Sequence of chain 1.D:
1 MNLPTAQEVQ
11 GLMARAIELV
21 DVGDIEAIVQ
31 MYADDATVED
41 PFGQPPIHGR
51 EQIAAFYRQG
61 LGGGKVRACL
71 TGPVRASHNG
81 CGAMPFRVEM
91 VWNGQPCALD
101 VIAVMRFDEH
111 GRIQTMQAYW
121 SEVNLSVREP

A protein and the small-molecule ligand that binds it are described below.
Small molecule (SMILES): O=C(O)CN(CCN(CC(=O)O)CC(=O)O)CC(=O)O

Sequence of chain 1.C:
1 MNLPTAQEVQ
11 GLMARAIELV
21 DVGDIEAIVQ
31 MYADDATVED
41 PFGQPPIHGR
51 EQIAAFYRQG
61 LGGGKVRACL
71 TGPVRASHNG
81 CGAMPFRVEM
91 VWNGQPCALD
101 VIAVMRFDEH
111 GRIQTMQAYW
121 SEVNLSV

Binding-site contacts:
Ligand atom O15 contacts residue THR71 of chain 1.D at 3.5 Å (h-bond).
Ligand atom C12 contacts residue THR71 of chain 1.C at 3.2 Å.
Ligand atom C7 contacts residue THR71 of chain 1.C at 2.9 Å.
Ligand atom C11 contacts residue THR71 of chain 1.C at 4.0 Å.
Ligand atom C1 contacts residue PRO73 of chain 1.C at 3.7 Å (hydrophobic).
Ligand atom O15 contacts residue GLY72 of chain 1.D at 3.2 Å.
Ligand atom O17 contacts residue GLY72 of chain 1.C at 3.3 Å.
Ligand atom O18 contacts residue ARG75 of chain 1.C at 2.9 Å (salt-bridge).
Ligand atom C7 contacts residue THR71 of chain 1.D at 3.1 Å.
Ligand atom O13 contacts residue PRO85 of chain 1.D at 3.8 Å.
Ligand atom O17 contacts residue THR71 of chain 1.D at 3.8 Å.
Ligand atom O17 contacts residue PRO85 of chain 1.C at 3.9 Å.
Ligand atom O13 contacts residue THR71 of chain 1.D at 3.9 Å.
Ligand atom O15 contacts residue PRO73 of chain 1.D at 3.7 Å.
Ligand atom N8 contacts residue GLY72 of chain 1.D at 3.8 Å.
Ligand atom C6 contacts residue THR71 of chain 1.C at 3.3 Å.
Ligand atom N8 contacts residue THR71 of chain 1.D at 2.8 Å (h-bond).
Ligand atom O19 contacts residue PRO73 of chain 1.C at 3.7 Å.
Ligand atom O13 contacts residue ARG75 of chain 1.D at 3.0 Å (salt-bridge).
Ligand atom O17 contacts residue PRO73 of chain 1.C at 3.6 Å.
Ligand atom O13 contacts residue PRO73 of chain 1.D at 3.7 Å.
Ligand atom C9 contacts residue THR71 of chain 1.D at 3.3 Å.
Ligand atom C12 contacts residue PRO73 of chain 1.D at 3.8 Å (hydrophobic).
Ligand atom C12 contacts residue ARG75 of chain 1.D at 3.6 Å.
Ligand atom C1 contacts residue ARG75 of chain 1.C at 3.6 Å.
Ligand atom O13 contacts residue THR71 of chain 1.C at 3.8 Å.
Ligand atom C10 contacts residue THR71 of chain 1.D at 3.5 Å.
Ligand atom O14 contacts residue ARG75 of chain 1.D at 2.8 Å (salt-bridge).
Ligand atom O19 contacts residue THR71 of chain 1.C at 3.3 Å (h-bond).
Ligand atom C5 contacts residue THR71 of chain 1.C at 3.4 Å.
Ligand atom O18 contacts residue THR71 of chain 1.D at 2.8 Å (h-bond).
Ligand atom O13 contacts residue GLY72 of chain 1.D at 3.2 Å.
Ligand atom O17 contacts residue ARG75 of chain 1.C at 3.0 Å (salt-bridge).
Ligand atom C1 contacts residue THR71 of chain 1.D at 3.3 Å.
Ligand atom C6 contacts residue THR71 of chain 1.D at 2.7 Å.
Ligand atom O14 contacts residue THR71 of chain 1.C at 2.6 Å (h-bond).
Ligand atom C4 contacts residue THR71 of chain 1.C at 3.4 Å.
Ligand atom N3 contacts residue GLY72 of chain 1.C at 3.8 Å.
Ligand atom N3 contacts residue THR71 of chain 1.C at 2.9 Å (h-bond).
Ligand atom O19 contacts residue GLY72 of chain 1.C at 3.2 Å.